Sequence of chain 1.D:
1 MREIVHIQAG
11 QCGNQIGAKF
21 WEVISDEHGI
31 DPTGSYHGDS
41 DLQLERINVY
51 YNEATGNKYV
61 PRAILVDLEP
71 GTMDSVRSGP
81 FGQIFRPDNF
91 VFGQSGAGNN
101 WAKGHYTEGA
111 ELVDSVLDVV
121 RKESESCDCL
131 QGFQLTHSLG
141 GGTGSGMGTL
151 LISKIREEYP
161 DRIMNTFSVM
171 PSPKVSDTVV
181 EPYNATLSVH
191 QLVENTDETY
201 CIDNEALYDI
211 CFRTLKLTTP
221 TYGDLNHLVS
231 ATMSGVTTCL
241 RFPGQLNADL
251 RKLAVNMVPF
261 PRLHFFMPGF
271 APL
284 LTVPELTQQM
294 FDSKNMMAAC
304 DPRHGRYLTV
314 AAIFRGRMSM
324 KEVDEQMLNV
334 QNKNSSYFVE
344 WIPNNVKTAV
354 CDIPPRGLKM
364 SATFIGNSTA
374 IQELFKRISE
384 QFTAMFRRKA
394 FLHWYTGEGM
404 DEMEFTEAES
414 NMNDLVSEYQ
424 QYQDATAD

Binding-site contacts:
Ligand atom O26 contacts residue LYS252 of chain 1.D at 3.6 Å.
Ligand atom O27 contacts residue ASN247 of chain 1.D at 3.6 Å.
Ligand atom C17 contacts residue CYS239 of chain 1.D at 3.7 Å (hydrophobic).
Ligand atom C12 contacts residue VAL313 of chain 1.D at 3.2 Å (hydrophobic).
Ligand atom C01 contacts residue THR179 of chain 1.C at 3.3 Å.
Ligand atom C08 contacts residue LYS350 of chain 1.D at 3.6 Å.
Ligand atom O26 contacts residue ALA248 of chain 1.D at 3.3 Å.
Ligand atom O11 contacts residue MET257 of chain 1.D at 3.1 Å (h-bond).
Ligand atom C09 contacts residue MET257 of chain 1.D at 3.6 Å (hydrophobic).
Ligand atom C25 contacts residue LYS252 of chain 1.D at 3.6 Å.
Ligand atom O11 contacts residue VAL313 of chain 1.D at 3.3 Å (h-bond).
Ligand atom O23 contacts residue VAL236 of chain 1.D at 3.5 Å (h-bond).
Ligand atom C07 contacts residue ASN256 of chain 1.D at 3.4 Å.
Ligand atom O20 contacts residue ALA352 of chain 1.D at 3.2 Å.
Ligand atom O29 contacts residue ASN256 of chain 1.D at 2.5 Å (h-bond).
Ligand atom C24 contacts residue LEU240 of chain 1.D at 3.6 Å (hydrophobic).
Ligand atom C10 contacts residue MET257 of chain 1.D at 3.7 Å (hydrophobic).
Ligand atom C03 contacts residue LYS252 of chain 1.D at 3.5 Å.
Ligand atom C06 contacts residue ASN256 of chain 1.D at 3.5 Å.
Ligand atom C15 contacts residue LEU253 of chain 1.D at 3.5 Å (hydrophobic).
Ligand atom C01 contacts residue ASN256 of chain 1.D at 3.4 Å.
Ligand atom O22 contacts residue CYS239 of chain 1.D at 2.9 Å (h-bond).
Ligand atom O29 contacts residue ASN101 of chain 1.C at 3.4 Å (h-bond).
Ligand atom O27 contacts residue LYS252 of chain 1.D at 3.4 Å.
Ligand atom C21 contacts residue ALA315 of chain 1.D at 3.4 Å (hydrophobic).
Ligand atom C25 contacts residue ALA248 of chain 1.D at 3.5 Å (hydrophobic).
Ligand atom C24 contacts residue VAL236 of chain 1.D at 3.5 Å (hydrophobic).
Ligand atom C21 contacts residue ALA352 of chain 1.D at 3.7 Å (hydrophobic).
Ligand atom O29 contacts residue ALA180 of chain 1.C at 3.7 Å.
Ligand atom C28 contacts residue LEU246 of chain 1.D at 3.7 Å (hydrophobic).
Ligand atom C21 contacts residue LYS350 of chain 1.D at 3.7 Å.
Ligand atom O26 contacts residue LEU253 of chain 1.D at 3.1 Å (h-bond).
Ligand atom O27 contacts residue ALA248 of chain 1.D at 3.4 Å.
Ligand atom O26 contacts residue ASP249 of chain 1.D at 3.1 Å (salt-bridge).
Ligand atom O22 contacts residue ILE316 of chain 1.D at 2.9 Å.
Ligand atom O29 contacts residue THR179 of chain 1.C at 2.5 Å (h-bond).
Ligand atom C25 contacts residue LEU253 of chain 1.D at 3.6 Å (hydrophobic).
Ligand atom C12 contacts residue ASN348 of chain 1.D at 3.2 Å.
Ligand atom C08 contacts residue ASN256 of chain 1.D at 3.6 Å.
Ligand atom O13 contacts residue LYS350 of chain 1.D at 3.7 Å.

The protein below binds the small molecule below.
Small molecule (SMILES): COc1cc([C@@H]2c3cc4c(cc3[C@@H](O)[C@H]3COC(=O)[C@H]23)OCO4)cc(OC)c1O

Sequence of chain 1.C:
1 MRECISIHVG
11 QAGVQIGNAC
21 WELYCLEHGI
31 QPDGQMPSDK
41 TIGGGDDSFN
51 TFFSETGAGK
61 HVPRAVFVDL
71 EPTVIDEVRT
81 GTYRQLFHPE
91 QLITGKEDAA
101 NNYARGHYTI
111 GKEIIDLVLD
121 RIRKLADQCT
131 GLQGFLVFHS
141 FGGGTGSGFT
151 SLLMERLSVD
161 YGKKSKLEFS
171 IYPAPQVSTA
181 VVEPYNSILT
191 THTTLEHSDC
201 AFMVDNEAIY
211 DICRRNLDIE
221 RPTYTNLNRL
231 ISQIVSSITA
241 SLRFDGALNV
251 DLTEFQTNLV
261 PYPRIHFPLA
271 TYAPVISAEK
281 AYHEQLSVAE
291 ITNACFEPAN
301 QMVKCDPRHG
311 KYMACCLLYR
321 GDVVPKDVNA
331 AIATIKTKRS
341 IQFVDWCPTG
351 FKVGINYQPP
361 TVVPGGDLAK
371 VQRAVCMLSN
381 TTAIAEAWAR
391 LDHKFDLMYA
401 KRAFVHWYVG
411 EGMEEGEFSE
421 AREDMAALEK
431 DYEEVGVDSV